Binding-site contacts:
Ligand atom O4' contacts residue TRP47 of chain 15.D at 4.1 Å.
Ligand atom N7 contacts residue TRP47 of chain 15.D at 3.7 Å.
Ligand atom N6 contacts residue THR48 of chain 15.D at 3.3 Å (h-bond).
Ligand atom OP2 contacts residue VAL178 of chain 15.E at 4.5 Å.
Ligand atom C6 contacts residue THR48 of chain 15.D at 4.2 Å.
Ligand atom C5 contacts residue TRP47 of chain 15.D at 3.8 Å (hydrophobic).
Ligand atom C6 contacts residue TRP47 of chain 15.D at 3.9 Å (hydrophobic).
Ligand atom C2 contacts residue TRP47 of chain 15.D at 4.2 Å (hydrophobic).
Ligand atom N6 contacts residue TRP47 of chain 15.D at 3.8 Å.
Ligand atom C5' contacts residue VAL178 of chain 15.E at 4.5 Å (hydrophobic).
Ligand atom C1' contacts residue TRP47 of chain 15.D at 4.3 Å (hydrophobic).
Ligand atom N1 contacts residue TRP47 of chain 15.D at 4.3 Å.
Ligand atom N1 contacts residue THR48 of chain 15.D at 4.0 Å.
Ligand atom OP2 contacts residue GLY49 of chain 15.E at 4.2 Å.
Ligand atom C8 contacts residue TRP47 of chain 15.D at 3.8 Å (hydrophobic).
Ligand atom N9 contacts residue TRP47 of chain 15.D at 3.9 Å.
Ligand atom C4 contacts residue TRP47 of chain 15.D at 3.9 Å (hydrophobic).
Ligand atom N6 contacts residue TYR50 of chain 15.D at 4.2 Å.
Ligand atom O4' contacts residue LYS143 of chain 15.D at 4.1 Å.
Ligand atom N3 contacts residue TRP47 of chain 15.D at 4.1 Å.

Sequence of chain 15.D:
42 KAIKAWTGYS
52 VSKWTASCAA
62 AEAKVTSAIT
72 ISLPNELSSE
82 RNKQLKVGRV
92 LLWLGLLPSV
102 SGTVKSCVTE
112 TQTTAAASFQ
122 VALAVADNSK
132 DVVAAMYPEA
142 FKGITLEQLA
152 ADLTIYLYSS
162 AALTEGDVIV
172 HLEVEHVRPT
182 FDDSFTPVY

Sequence of chain 15.E:
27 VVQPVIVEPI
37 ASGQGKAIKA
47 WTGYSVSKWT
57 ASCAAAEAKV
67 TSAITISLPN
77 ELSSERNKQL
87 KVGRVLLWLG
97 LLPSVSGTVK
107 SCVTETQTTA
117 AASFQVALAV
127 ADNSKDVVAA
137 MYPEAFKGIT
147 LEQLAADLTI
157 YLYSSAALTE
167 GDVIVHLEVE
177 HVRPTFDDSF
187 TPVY

A small-molecule ligand and the protein it binds are described below.
Small molecule (SMILES): Nc1ncnc2c1ncn2[C@@H]1O[C@H](COO[C@@H]2C[C@@H](CO[P](=O)(O)O[C@H]3[C@@H](O)[C@H](n4cnc5c(N)ncnc54)O[C@@H]3COP(=O)=O)O[C@H]2n2ccc(=O)[nH]c2=O)[C@@H](OOP(O)OC[C@H]2O[C@@H](n3ccc(=O)[nH]c3=O)[C@H](O)[C@@H]2O)[C@H]1O.Op1oo1